Sequence of chain 1.E:
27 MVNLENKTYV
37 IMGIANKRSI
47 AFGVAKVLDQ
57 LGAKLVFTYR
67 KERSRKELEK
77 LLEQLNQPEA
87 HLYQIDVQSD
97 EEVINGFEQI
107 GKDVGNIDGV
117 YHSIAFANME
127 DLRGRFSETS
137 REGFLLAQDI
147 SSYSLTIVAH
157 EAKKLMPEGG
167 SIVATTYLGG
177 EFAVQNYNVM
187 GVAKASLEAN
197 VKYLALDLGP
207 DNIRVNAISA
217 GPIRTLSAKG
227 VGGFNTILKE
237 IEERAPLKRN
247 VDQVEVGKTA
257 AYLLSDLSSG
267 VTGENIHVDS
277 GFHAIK

Binding-site contacts:
Ligand atom CAW contacts residue NAP1 of chain 1.Q at 3.6 Å.
Ligand atom OAC contacts residue NAP1 of chain 1.Q at 2.8 Å (h-bond).
Ligand atom CAN contacts residue VAL227 of chain 1.E at 3.6 Å (hydrophobic).
Ligand atom CAW contacts residue TYR183 of chain 1.E at 3.3 Å (hydrophobic).
Ligand atom OAT contacts residue LEU128 of chain 1.E at 3.7 Å.
Ligand atom CAR contacts residue NAP1 of chain 1.Q at 2.8 Å.
Ligand atom CAO contacts residue ILE233 of chain 1.E at 3.8 Å (hydrophobic).
Ligand atom OAB contacts residue PHE122 of chain 1.E at 3.6 Å.
Ligand atom CAA contacts residue GLN181 of chain 1.E at 3.3 Å.
Ligand atom CAF contacts residue NAP1 of chain 1.Q at 2.6 Å.
Ligand atom CBA contacts residue NAP1 of chain 1.Q at 3.4 Å.
Ligand atom CAH contacts residue ALA121 of chain 1.E at 3.6 Å (hydrophobic).
Ligand atom CAA contacts residue GLY228 of chain 1.E at 3.7 Å.
Ligand atom OAT contacts residue ALA123 of chain 1.E at 3.2 Å (h-bond).
Ligand atom CBB contacts residue ALA123 of chain 1.E at 3.6 Å (hydrophobic).
Ligand atom CAK contacts residue ALA224 of chain 1.E at 3.8 Å (hydrophobic).
Ligand atom CAM contacts residue NAP1 of chain 1.Q at 3.5 Å.
Ligand atom CAP contacts residue PHE230 of chain 1.E at 3.7 Å (hydrophobic).
Ligand atom NAS contacts residue ALA123 of chain 1.E at 2.6 Å (h-bond).
Ligand atom OAU contacts residue NAP1 of chain 1.Q at 3.2 Å.
Ligand atom NAS contacts residue PHE122 of chain 1.E at 3.6 Å.
Ligand atom CAM contacts residue TYR183 of chain 1.E at 3.2 Å (hydrophobic).
Ligand atom CAH contacts residue SER223 of chain 1.E at 3.7 Å.
Ligand atom CAA contacts residue VAL227 of chain 1.E at 3.6 Å (hydrophobic).
Ligand atom CAJ contacts residue SER223 of chain 1.E at 3.3 Å.
Ligand atom OAC contacts residue LYS190 of chain 1.E at 3.8 Å.
Ligand atom CAK contacts residue NAP1 of chain 1.Q at 3.3 Å.
Ligand atom CBB contacts residue MET125 of chain 1.E at 3.8 Å (hydrophobic).
Ligand atom CAX contacts residue MET186 of chain 1.E at 3.8 Å (hydrophobic).
Ligand atom CAL contacts residue MET125 of chain 1.E at 3.6 Å (hydrophobic).
Ligand atom CAP contacts residue TYR173 of chain 1.E at 3.7 Å (hydrophobic).
Ligand atom CAY contacts residue SER223 of chain 1.E at 3.7 Å.
Ligand atom CAI contacts residue VAL227 of chain 1.E at 3.7 Å (hydrophobic).
Ligand atom CAV contacts residue NAP1 of chain 1.Q at 2.8 Å.
Ligand atom CBB contacts residue PHE122 of chain 1.E at 3.7 Å (hydrophobic).
Ligand atom CAZ contacts residue ALA123 of chain 1.E at 3.4 Å (hydrophobic).
Ligand atom CAE contacts residue SER223 of chain 1.E at 3.4 Å.
Ligand atom OAB contacts residue MET125 of chain 1.E at 3.5 Å.
Ligand atom OAC contacts residue TYR183 of chain 1.E at 2.4 Å (h-bond).
Ligand atom OAB contacts residue ALA123 of chain 1.E at 3.7 Å.

This protein binds this small molecule.
Small molecule (SMILES): CCCCCCc1ccc(Oc2ccc(Oc3cccc(O)n3)cc2)c(O)c1